Binding-site contacts:
Ligand atom C25 contacts residue QNJ1 of chain 1.R at 3.9 Å.
Ligand atom C28 contacts residue LEU175 of chain 1.E at 4.2 Å (hydrophobic).
Ligand atom C36 contacts residue TRP75 of chain 1.E at 3.4 Å (hydrophobic).
Ligand atom P1 contacts residue LYS200 of chain 1.E at 3.8 Å.
Ligand atom C17 contacts residue TYR290 of chain 1.E at 4.1 Å (hydrophobic).
Ligand atom C10 contacts residue GLY286 of chain 1.E at 4.0 Å.
Ligand atom C27 contacts residue VAL178 of chain 1.E at 4.0 Å (hydrophobic).
Ligand atom C23 contacts residue LYS200 of chain 1.E at 3.5 Å.
Ligand atom O4 contacts residue TYR290 of chain 1.E at 3.7 Å.
Ligand atom O6 contacts residue TYR290 of chain 1.E at 2.5 Å (h-bond).
Ligand atom C24 contacts residue VAL204 of chain 1.E at 3.6 Å (hydrophobic).
Ligand atom P1 contacts residue ARG197 of chain 1.E at 3.5 Å.
Ligand atom O8 contacts residue SER179 of chain 1.E at 3.5 Å (h-bond).
Ligand atom C31 contacts residue SER203 of chain 1.E at 3.8 Å.
Ligand atom C10 contacts residue LEU287 of chain 1.E at 4.1 Å (hydrophobic).
Ligand atom O3 contacts residue TYR290 of chain 1.E at 3.0 Å (h-bond).
Ligand atom C26 contacts residue SER179 of chain 1.E at 4.2 Å.
Ligand atom C25 contacts residue SER179 of chain 1.E at 3.2 Å.
Ligand atom C16 contacts residue LYS200 of chain 1.E at 4.2 Å.
Ligand atom C11 contacts residue PHE283 of chain 1.E at 4.2 Å (hydrophobic).
Ligand atom C14 contacts residue TYR290 of chain 1.E at 4.1 Å (hydrophobic).
Ligand atom C24 contacts residue SER179 of chain 1.E at 4.2 Å.
Ligand atom C35 contacts residue TRP75 of chain 1.E at 3.3 Å (hydrophobic).
Ligand atom O8 contacts residue LYS200 of chain 1.E at 3.4 Å.
Ligand atom O4 contacts residue ARG197 of chain 1.E at 2.5 Å (salt-bridge).
Ligand atom O3 contacts residue LYS200 of chain 1.E at 3.9 Å.
Ligand atom O4 contacts residue LYS200 of chain 1.E at 3.4 Å (salt-bridge).
Ligand atom O5 contacts residue TRP302 of chain 1.F at 4.1 Å.
Ligand atom O5 contacts residue LYS200 of chain 1.E at 3.5 Å (salt-bridge).
Ligand atom C17 contacts residue LYS200 of chain 1.E at 3.8 Å.
Ligand atom O1 contacts residue TYR290 of chain 1.E at 3.0 Å.
Ligand atom C26 contacts residue VAL204 of chain 1.E at 3.9 Å (hydrophobic).
Ligand atom P1 contacts residue TYR290 of chain 1.E at 3.2 Å.
Ligand atom C29 contacts residue SER203 of chain 1.E at 3.9 Å.
Ligand atom C24 contacts residue LYS200 of chain 1.E at 3.5 Å.
Ligand atom C26 contacts residue QNJ1 of chain 1.R at 3.8 Å.
Ligand atom O6 contacts residue ARG197 of chain 1.E at 3.3 Å (salt-bridge).
Ligand atom C29 contacts residue VAL178 of chain 1.E at 4.0 Å (hydrophobic).
Ligand atom O6 contacts residue TRP302 of chain 1.F at 3.7 Å.
Ligand atom C27 contacts residue VAL204 of chain 1.E at 4.2 Å (hydrophobic).

Sequence of chain 1.E:
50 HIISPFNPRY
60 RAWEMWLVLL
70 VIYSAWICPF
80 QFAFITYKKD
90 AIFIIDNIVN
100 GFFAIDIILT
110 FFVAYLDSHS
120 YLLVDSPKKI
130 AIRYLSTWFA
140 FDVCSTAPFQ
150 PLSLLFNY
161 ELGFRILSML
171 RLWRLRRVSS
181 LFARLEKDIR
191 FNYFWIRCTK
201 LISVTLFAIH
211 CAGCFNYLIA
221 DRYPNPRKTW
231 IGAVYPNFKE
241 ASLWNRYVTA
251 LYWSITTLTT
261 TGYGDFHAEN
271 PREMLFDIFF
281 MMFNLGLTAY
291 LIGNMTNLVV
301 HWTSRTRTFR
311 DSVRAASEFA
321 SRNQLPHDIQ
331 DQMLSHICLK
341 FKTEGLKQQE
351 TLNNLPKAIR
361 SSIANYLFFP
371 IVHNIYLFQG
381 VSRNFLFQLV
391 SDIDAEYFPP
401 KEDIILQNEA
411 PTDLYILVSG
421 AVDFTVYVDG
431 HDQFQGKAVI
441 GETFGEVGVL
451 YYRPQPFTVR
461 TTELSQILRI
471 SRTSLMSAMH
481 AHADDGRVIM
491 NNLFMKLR

The small molecule below binds the protein below.
Small molecule (SMILES): CCCCCCCCCCCCCC(=O)O[C@@H](COC(=O)CCCCCCCC)COP(=O)(O)O

Sequence of chain 1.F:
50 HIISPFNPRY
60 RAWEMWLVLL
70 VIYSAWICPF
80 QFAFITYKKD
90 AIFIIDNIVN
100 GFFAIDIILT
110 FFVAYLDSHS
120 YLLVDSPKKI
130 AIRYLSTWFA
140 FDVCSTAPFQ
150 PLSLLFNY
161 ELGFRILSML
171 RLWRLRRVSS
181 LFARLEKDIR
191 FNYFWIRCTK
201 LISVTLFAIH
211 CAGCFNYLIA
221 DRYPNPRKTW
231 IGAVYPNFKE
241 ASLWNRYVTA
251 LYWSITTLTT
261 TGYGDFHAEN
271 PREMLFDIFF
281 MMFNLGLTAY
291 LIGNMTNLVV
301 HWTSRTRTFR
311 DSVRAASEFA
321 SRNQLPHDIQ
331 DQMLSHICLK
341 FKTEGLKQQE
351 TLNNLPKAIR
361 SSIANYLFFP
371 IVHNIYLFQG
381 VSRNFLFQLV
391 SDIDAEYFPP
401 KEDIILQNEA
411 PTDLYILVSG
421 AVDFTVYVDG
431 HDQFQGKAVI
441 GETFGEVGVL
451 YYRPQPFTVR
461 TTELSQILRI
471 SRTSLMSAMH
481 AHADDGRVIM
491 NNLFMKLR